Sequence of chain 1.A:
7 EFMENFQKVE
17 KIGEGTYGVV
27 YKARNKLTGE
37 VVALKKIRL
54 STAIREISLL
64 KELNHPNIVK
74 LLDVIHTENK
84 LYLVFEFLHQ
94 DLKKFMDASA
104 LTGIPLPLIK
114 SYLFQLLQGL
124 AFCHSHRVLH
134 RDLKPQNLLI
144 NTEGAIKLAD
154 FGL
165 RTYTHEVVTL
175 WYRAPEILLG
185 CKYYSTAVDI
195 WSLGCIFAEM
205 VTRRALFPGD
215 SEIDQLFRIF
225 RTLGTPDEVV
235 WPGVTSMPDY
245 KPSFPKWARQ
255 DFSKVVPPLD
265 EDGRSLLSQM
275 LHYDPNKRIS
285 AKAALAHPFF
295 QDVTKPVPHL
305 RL

Binding-site contacts:
Ligand atom C6 contacts residue ALA39 of chain 1.A at 3.6 Å (hydrophobic).
Ligand atom C11 contacts residue HIS92 of chain 1.A at 3.3 Å.
Ligand atom O1 contacts residue LYS97 of chain 1.A at 3.7 Å.
Ligand atom N3 contacts residue LEU91 of chain 1.A at 2.8 Å (h-bond).
Ligand atom C11 contacts residue GLN93 of chain 1.A at 3.9 Å.
Ligand atom C6 contacts residue LEU142 of chain 1.A at 3.6 Å (hydrophobic).
Ligand atom C5 contacts residue LEU142 of chain 1.A at 3.6 Å (hydrophobic).
Ligand atom C2 contacts residue VAL26 of chain 1.A at 3.6 Å (hydrophobic).
Ligand atom C1 contacts residue ASP153 of chain 1.A at 3.4 Å.
Ligand atom N1 contacts residue VAL26 of chain 1.A at 3.8 Å.
Ligand atom C10 contacts residue HIS92 of chain 1.A at 3.6 Å.
Ligand atom O1 contacts residue ASP94 of chain 1.A at 3.0 Å (salt-bridge).
Ligand atom N2 contacts residue ALA39 of chain 1.A at 3.8 Å.
Ligand atom N4 contacts residue LEU142 of chain 1.A at 3.5 Å.
Ligand atom N1 contacts residue LYS41 of chain 1.A at 3.6 Å.
Ligand atom N2 contacts residue GLU89 of chain 1.A at 3.9 Å.
Ligand atom N3 contacts residue ILE18 of chain 1.A at 3.5 Å.
Ligand atom C7 contacts residue LEU142 of chain 1.A at 3.4 Å (hydrophobic).
Ligand atom C8 contacts residue LEU142 of chain 1.A at 3.4 Å (hydrophobic).
Ligand atom C14 contacts residue ILE18 of chain 1.A at 3.9 Å (hydrophobic).
Ligand atom C1 contacts residue LYS41 of chain 1.A at 3.7 Å.
Ligand atom C8 contacts residue LEU91 of chain 1.A at 3.7 Å (hydrophobic).
Ligand atom O1 contacts residue GLN93 of chain 1.A at 3.7 Å.
Ligand atom C7 contacts residue ALA39 of chain 1.A at 3.6 Å (hydrophobic).
Ligand atom N2 contacts residue PHE90 of chain 1.A at 3.9 Å.
Ligand atom N2 contacts residue LEU91 of chain 1.A at 3.2 Å (h-bond).
Ligand atom C3 contacts residue PHE88 of chain 1.A at 3.8 Å (hydrophobic).
Ligand atom N3 contacts residue PHE90 of chain 1.A at 3.8 Å.
Ligand atom C13 contacts residue LYS97 of chain 1.A at 3.6 Å.
Ligand atom C8 contacts residue ILE18 of chain 1.A at 3.8 Å (hydrophobic).
Ligand atom C9 contacts residue LEU91 of chain 1.A at 3.3 Å (hydrophobic).
Ligand atom C9 contacts residue ILE18 of chain 1.A at 3.6 Å (hydrophobic).
Ligand atom C7 contacts residue VAL72 of chain 1.A at 3.9 Å (hydrophobic).
Ligand atom C1 contacts residue VAL26 of chain 1.A at 3.9 Å (hydrophobic).
Ligand atom C10 contacts residue LEU91 of chain 1.A at 3.1 Å (hydrophobic).
Ligand atom C7 contacts residue LEU91 of chain 1.A at 3.8 Å (hydrophobic).
Ligand atom O2 contacts residue ILE18 of chain 1.A at 3.3 Å (h-bond).
Ligand atom C17 contacts residue GLN139 of chain 1.A at 3.2 Å.
Ligand atom C7 contacts residue GLU89 of chain 1.A at 3.1 Å.
Ligand atom N2 contacts residue LEU142 of chain 1.A at 3.4 Å.

This protein binds this small molecule.
Small molecule (SMILES): Cc1ncc(-c2ccnc(Nc3ccc(S(C)(=O)=O)cc3)n2)n1C(C)C